The protein below binds the small molecule below.
Small molecule (SMILES): O=C[C@@H](O)[C@@H](O)[C@@H](O)[C@@H](O)CO

Sequence of chain 2.B:
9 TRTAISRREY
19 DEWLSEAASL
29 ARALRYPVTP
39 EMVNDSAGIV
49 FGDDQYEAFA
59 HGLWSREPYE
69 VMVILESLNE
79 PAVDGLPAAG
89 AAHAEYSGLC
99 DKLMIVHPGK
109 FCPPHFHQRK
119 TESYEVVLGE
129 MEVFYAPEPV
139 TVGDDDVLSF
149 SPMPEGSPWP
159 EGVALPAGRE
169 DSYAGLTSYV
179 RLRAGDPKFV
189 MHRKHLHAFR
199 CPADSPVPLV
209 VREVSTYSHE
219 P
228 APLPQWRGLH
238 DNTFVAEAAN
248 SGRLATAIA

Binding-site contacts:
Ligand atom O4 contacts residue HIS113 of chain 2.B at 3.4 Å (h-bond).
Ligand atom C1 contacts residue CYS110 of chain 2.B at 3.7 Å (hydrophobic).
Ligand atom C1 contacts residue GLU120 of chain 2.B at 3.7 Å.
Ligand atom C1 contacts residue HIS113 of chain 2.B at 3.6 Å.
Ligand atom O1 contacts residue HIS113 of chain 2.B at 3.8 Å.
Ligand atom O2 contacts residue MN1 of chain 2.F at 2.3 Å.
Ligand atom O1 contacts residue GLU211 of chain 2.B at 3.5 Å (salt-bridge).
Ligand atom O2 contacts residue HIS113 of chain 2.B at 3.7 Å.
Ligand atom O1 contacts residue HIS195 of chain 2.B at 3.6 Å.
Ligand atom C3 contacts residue GLU211 of chain 2.B at 3.7 Å.
Ligand atom O4 contacts residue CYS110 of chain 2.B at 3.9 Å.
Ligand atom O2 contacts residue HIS115 of chain 2.B at 2.9 Å (h-bond).
Ligand atom O1 contacts residue GLU120 of chain 2.B at 2.8 Å (salt-bridge).
Ligand atom O5 contacts residue GLU218 of chain 2.B at 2.6 Å (salt-bridge).
Ligand atom C1 contacts residue MN1 of chain 2.F at 2.8 Å.
Ligand atom O1 contacts residue TYR122 of chain 2.B at 3.8 Å.
Ligand atom O3 contacts residue GLU211 of chain 2.B at 3.4 Å (salt-bridge).
Ligand atom C6 contacts residue ARG250 of chain 2.B at 3.8 Å.
Ligand atom C2 contacts residue MN1 of chain 2.F at 3.0 Å.
Ligand atom O5 contacts residue ILE72 of chain 2.B at 3.6 Å.
Ligand atom C6 contacts residue PHE49 of chain 2.B at 3.4 Å (hydrophobic).
Ligand atom O3 contacts residue LYS118 of chain 2.B at 3.5 Å (salt-bridge).
Ligand atom C2 contacts residue GLU120 of chain 2.B at 3.3 Å.
Ligand atom O3 contacts residue LYS100 of chain 2.B at 2.8 Å (salt-bridge).
Ligand atom O6 contacts residue ASN239 of chain 2.B at 3.9 Å.
Ligand atom O2 contacts residue LYS118 of chain 2.B at 2.7 Å (salt-bridge).
Ligand atom O6 contacts residue ARG250 of chain 2.B at 3.0 Å (salt-bridge).
Ligand atom O1 contacts residue MN1 of chain 2.F at 2.7 Å.
Ligand atom C5 contacts residue ILE72 of chain 2.B at 3.2 Å (hydrophobic).
Ligand atom O2 contacts residue GLU211 of chain 2.B at 3.8 Å.
Ligand atom O2 contacts residue GLU120 of chain 2.B at 2.7 Å (salt-bridge).
Ligand atom C1 contacts residue GLU211 of chain 2.B at 3.5 Å.
Ligand atom O6 contacts residue PHE49 of chain 2.B at 3.5 Å.
Ligand atom C2 contacts residue GLU211 of chain 2.B at 2.9 Å.
Ligand atom O1 contacts residue PHE197 of chain 2.B at 3.5 Å.
Ligand atom C6 contacts residue ILE72 of chain 2.B at 3.9 Å (hydrophobic).
Ligand atom O4 contacts residue MN1 of chain 2.F at 3.8 Å.
Ligand atom O5 contacts residue ARG250 of chain 2.B at 3.8 Å.
Ligand atom C2 contacts residue LYS118 of chain 2.B at 3.5 Å.
Ligand atom O6 contacts residue PHE241 of chain 2.B at 3.5 Å.